Sequence of chain 1.D:
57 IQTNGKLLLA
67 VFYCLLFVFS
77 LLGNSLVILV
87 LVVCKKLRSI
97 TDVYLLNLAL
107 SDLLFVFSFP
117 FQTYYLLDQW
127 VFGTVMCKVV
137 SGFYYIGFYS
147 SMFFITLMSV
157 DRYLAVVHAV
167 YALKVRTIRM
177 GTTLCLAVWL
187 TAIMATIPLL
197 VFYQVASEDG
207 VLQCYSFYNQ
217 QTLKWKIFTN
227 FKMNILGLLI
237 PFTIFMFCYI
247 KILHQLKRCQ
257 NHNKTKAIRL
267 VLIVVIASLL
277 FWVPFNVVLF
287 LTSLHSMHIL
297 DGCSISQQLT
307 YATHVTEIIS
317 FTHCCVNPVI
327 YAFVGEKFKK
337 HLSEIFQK

A small-molecule ligand and the protein it binds are described below.
Small molecule (SMILES): OCCOCCN1CCN(Cc2cccc(Oc3ccccc3)c2)CC1

Binding-site contacts:
Ligand atom C11 contacts residue GLN118 of chain 1.D at 3.1 Å.
Ligand atom C21 contacts residue VAL136 of chain 1.D at 4.1 Å (hydrophobic).
Ligand atom C14 contacts residue TYR140 of chain 1.D at 3.7 Å (hydrophobic).
Ligand atom C15 contacts residue GLN118 of chain 1.D at 3.7 Å.
Ligand atom C12 contacts residue GLN118 of chain 1.D at 3.1 Å.
Ligand atom C17 contacts residue TRP126 of chain 1.D at 3.5 Å (hydrophobic).
Ligand atom C16 contacts residue GLN118 of chain 1.D at 4.1 Å.
Ligand atom C3 contacts residue GLU313 of chain 1.D at 3.6 Å.
Ligand atom O2 contacts residue TYR141 of chain 1.D at 2.8 Å (h-bond).
Ligand atom C1 contacts residue GLU313 of chain 1.D at 3.1 Å.
Ligand atom C2 contacts residue GLU313 of chain 1.D at 3.3 Å.
Ligand atom C18 contacts residue CYS210 of chain 1.D at 3.6 Å (hydrophobic).
Ligand atom C9 contacts residue GLU313 of chain 1.D at 3.9 Å.
Ligand atom C15 contacts residue TYR69 of chain 1.D at 3.3 Å (hydrophobic).
Ligand atom C19 contacts residue CYS210 of chain 1.D at 3.4 Å (hydrophobic).
Ligand atom C4 contacts residue TYR140 of chain 1.D at 3.7 Å (hydrophobic).
Ligand atom C20 contacts residue TYR199 of chain 1.D at 4.0 Å (hydrophobic).
Ligand atom C7 contacts residue TYR141 of chain 1.D at 3.7 Å (hydrophobic).
Ligand atom C21 contacts residue SER137 of chain 1.D at 4.1 Å.
Ligand atom C17 contacts residue GLN118 of chain 1.D at 3.7 Å.
Ligand atom C20 contacts residue SER137 of chain 1.D at 3.5 Å.
Ligand atom C8 contacts residue THR225 of chain 1.D at 3.9 Å.
Ligand atom C18 contacts residue TRP126 of chain 1.D at 3.5 Å (hydrophobic).
Ligand atom C12 contacts residue TYR140 of chain 1.D at 3.8 Å (hydrophobic).
Ligand atom O3 contacts residue GLN118 of chain 1.D at 3.6 Å.
Ligand atom C6 contacts residue LEU285 of chain 1.D at 3.7 Å (hydrophobic).
Ligand atom C14 contacts residue TYR69 of chain 1.D at 3.1 Å (hydrophobic).
Ligand atom O1 contacts residue ASN226 of chain 1.D at 3.8 Å.
Ligand atom O3 contacts residue TYR140 of chain 1.D at 4.0 Å.
Ligand atom C19 contacts residue TYR199 of chain 1.D at 3.5 Å (hydrophobic).
Ligand atom C4 contacts residue GLU313 of chain 1.D at 3.5 Å.
Ligand atom C3 contacts residue TYR140 of chain 1.D at 4.0 Å (hydrophobic).
Ligand atom C13 contacts residue TYR140 of chain 1.D at 3.6 Å (hydrophobic).
Ligand atom O2 contacts residue THR225 of chain 1.D at 3.3 Å (h-bond).
Ligand atom C13 contacts residue GLN118 of chain 1.D at 3.4 Å.
Ligand atom C8 contacts residue TYR141 of chain 1.D at 3.5 Å (hydrophobic).
Ligand atom N2 contacts residue GLU313 of chain 1.D at 3.8 Å.
Ligand atom N1 contacts residue GLU313 of chain 1.D at 2.9 Å (salt-bridge).
Ligand atom C10 contacts residue GLN118 of chain 1.D at 3.4 Å.
Ligand atom C14 contacts residue GLN118 of chain 1.D at 3.4 Å.